This protein binds this small molecule.
Small molecule (SMILES): Oc1c(F)cccc1F

Sequence of chain 1.A:
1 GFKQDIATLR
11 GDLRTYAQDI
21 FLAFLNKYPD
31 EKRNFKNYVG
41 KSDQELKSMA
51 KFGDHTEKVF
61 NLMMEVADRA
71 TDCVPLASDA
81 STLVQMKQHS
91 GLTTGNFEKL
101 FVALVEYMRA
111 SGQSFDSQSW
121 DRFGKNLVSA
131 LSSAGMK

Binding-site contacts:
Ligand atom C3 contacts residue MET86 of chain 1.A at 4.3 Å (hydrophobic).
Ligand atom F2 contacts residue THR82 of chain 1.A at 4.1 Å.
Ligand atom C6 contacts residue THR82 of chain 1.A at 3.5 Å.
Ligand atom C6 contacts residue VAL66 of chain 1.A at 4.3 Å (hydrophobic).
Ligand atom C3 contacts residue LEU62 of chain 1.A at 2.4 Å (hydrophobic).
Ligand atom C2 contacts residue LEU62 of chain 1.A at 3.1 Å (hydrophobic).
Ligand atom C1 contacts residue THR82 of chain 1.A at 3.3 Å.
Ligand atom C5 contacts residue THR82 of chain 1.A at 3.8 Å.
Ligand atom O contacts residue THR82 of chain 1.A at 3.7 Å.
Ligand atom F1 contacts residue ARG69 of chain 1.A at 4.0 Å.
Ligand atom F1 contacts residue VAL66 of chain 1.A at 3.5 Å.
Ligand atom C5 contacts residue LEU62 of chain 1.A at 2.1 Å (hydrophobic).
Ligand atom C1 contacts residue ASP79 of chain 1.A at 4.3 Å.
Ligand atom F1 contacts residue LEU62 of chain 1.A at 3.4 Å.
Ligand atom O contacts residue ARG69 of chain 1.A at 3.9 Å.
Ligand atom O contacts residue ASP79 of chain 1.A at 3.8 Å.
Ligand atom C2 contacts residue THR82 of chain 1.A at 3.5 Å.
Ligand atom C4 contacts residue THR82 of chain 1.A at 4.0 Å.
Ligand atom F2 contacts residue LEU62 of chain 1.A at 4.0 Å.
Ligand atom C5 contacts residue LEU83 of chain 1.A at 3.8 Å (hydrophobic).
Ligand atom C4 contacts residue LEU83 of chain 1.A at 4.2 Å (hydrophobic).
Ligand atom O contacts residue LEU62 of chain 1.A at 3.6 Å.
Ligand atom C4 contacts residue LEU62 of chain 1.A at 1.6 Å (hydrophobic).
Ligand atom F1 contacts residue ASP79 of chain 1.A at 2.7 Å.
Ligand atom C4 contacts residue MET86 of chain 1.A at 3.7 Å (hydrophobic).
Ligand atom C6 contacts residue LEU62 of chain 1.A at 2.7 Å (hydrophobic).
Ligand atom C3 contacts residue THR82 of chain 1.A at 3.9 Å.
Ligand atom C6 contacts residue ASP79 of chain 1.A at 3.9 Å.
Ligand atom C1 contacts residue LEU62 of chain 1.A at 2.8 Å (hydrophobic).
Ligand atom F1 contacts residue THR82 of chain 1.A at 4.0 Å.